This protein binds this small molecule.
Small molecule (SMILES): CC(=O)N[C@H]1[C@H](O[C@H]2[C@H](O)[C@@H](NC(C)=O)CO[C@@H]2CO)O[C@H](CO)[C@@H](O)[C@@H]1O

Binding-site contacts:
Ligand atom C5 contacts residue ASN704 of chain 1.H at 3.6 Å.
Ligand atom O7 contacts residue ASN704 of chain 1.H at 4.4 Å.
Ligand atom O5 contacts residue ASN704 of chain 1.H at 2.3 Å (h-bond).
Ligand atom C1 contacts residue ASN704 of chain 1.H at 1.4 Å.
Ligand atom C1 contacts residue GLN1058 of chain 1.H at 4.1 Å.
Ligand atom C3 contacts residue ASN704 of chain 1.H at 3.8 Å.
Ligand atom O4 contacts residue LEU909 of chain 1.H at 4.3 Å.
Ligand atom C7 contacts residue ASN704 of chain 1.H at 3.9 Å.
Ligand atom N2 contacts residue ASN704 of chain 1.H at 2.9 Å (h-bond).
Ligand atom C2 contacts residue GLN1058 of chain 1.H at 4.4 Å.
Ligand atom C3 contacts residue LEU909 of chain 1.H at 4.1 Å (hydrophobic).
Ligand atom C4 contacts residue ASN704 of chain 1.H at 4.2 Å.
Ligand atom C2 contacts residue ASN704 of chain 1.H at 2.4 Å.
Ligand atom O5 contacts residue GLN1058 of chain 1.H at 4.0 Å.

Sequence of chain 1.H:
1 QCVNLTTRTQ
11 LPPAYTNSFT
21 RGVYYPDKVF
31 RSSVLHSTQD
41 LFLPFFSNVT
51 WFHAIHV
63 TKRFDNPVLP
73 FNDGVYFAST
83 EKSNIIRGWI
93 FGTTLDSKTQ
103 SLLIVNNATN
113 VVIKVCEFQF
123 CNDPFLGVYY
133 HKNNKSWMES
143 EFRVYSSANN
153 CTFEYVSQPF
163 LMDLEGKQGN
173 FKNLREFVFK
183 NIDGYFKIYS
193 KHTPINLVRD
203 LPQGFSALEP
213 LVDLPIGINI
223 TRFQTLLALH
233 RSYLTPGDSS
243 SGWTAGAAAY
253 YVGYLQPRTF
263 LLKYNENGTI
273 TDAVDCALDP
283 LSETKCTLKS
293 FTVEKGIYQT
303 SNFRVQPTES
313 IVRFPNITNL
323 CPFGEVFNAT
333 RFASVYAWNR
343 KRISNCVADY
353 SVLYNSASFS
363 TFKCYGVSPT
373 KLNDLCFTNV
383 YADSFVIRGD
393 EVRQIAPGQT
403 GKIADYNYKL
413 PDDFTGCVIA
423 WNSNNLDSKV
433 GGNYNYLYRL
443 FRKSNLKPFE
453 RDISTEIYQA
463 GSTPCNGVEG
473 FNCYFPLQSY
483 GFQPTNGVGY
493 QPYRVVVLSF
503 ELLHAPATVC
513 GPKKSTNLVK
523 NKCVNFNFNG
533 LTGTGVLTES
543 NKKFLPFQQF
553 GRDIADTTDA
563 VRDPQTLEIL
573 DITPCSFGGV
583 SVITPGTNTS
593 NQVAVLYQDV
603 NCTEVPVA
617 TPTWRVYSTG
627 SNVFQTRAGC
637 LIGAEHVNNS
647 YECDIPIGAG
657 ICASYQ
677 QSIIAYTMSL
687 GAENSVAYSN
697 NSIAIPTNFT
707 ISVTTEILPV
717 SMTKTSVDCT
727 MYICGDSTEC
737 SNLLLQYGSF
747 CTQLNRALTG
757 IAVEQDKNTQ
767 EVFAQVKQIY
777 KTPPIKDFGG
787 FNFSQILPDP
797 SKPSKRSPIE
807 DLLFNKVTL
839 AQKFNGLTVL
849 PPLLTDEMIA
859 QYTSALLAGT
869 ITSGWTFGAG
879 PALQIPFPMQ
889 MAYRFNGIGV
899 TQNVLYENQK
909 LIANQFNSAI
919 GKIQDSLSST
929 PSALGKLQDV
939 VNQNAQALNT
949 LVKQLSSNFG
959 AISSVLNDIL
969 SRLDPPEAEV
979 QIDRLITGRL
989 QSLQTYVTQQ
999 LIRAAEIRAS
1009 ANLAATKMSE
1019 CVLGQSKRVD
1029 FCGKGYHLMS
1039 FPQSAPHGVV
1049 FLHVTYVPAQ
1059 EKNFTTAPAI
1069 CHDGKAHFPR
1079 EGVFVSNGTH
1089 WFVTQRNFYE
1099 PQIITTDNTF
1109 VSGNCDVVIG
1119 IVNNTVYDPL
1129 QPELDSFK